Binding-site contacts:
Ligand atom C22 contacts residue MET266 of chain 1.B at 3.6 Å (hydrophobic).
Ligand atom CL contacts residue SER230 of chain 1.B at 3.0 Å.
Ligand atom C24 contacts residue GLY278 of chain 1.B at 3.0 Å.
Ligand atom C13 contacts residue GLY278 of chain 1.B at 3.8 Å.
Ligand atom C6 contacts residue PHE282 of chain 1.B at 3.9 Å (hydrophobic).
Ligand atom C4 contacts residue PHE282 of chain 1.B at 3.3 Å (hydrophobic).
Ligand atom C21 contacts residue GLY278 of chain 1.B at 3.8 Å.
Ligand atom C3 contacts residue LEU228 of chain 1.B at 3.7 Å (hydrophobic).
Ligand atom O7 contacts residue PHE282 of chain 1.B at 3.4 Å.
Ligand atom C25 contacts residue PHE282 of chain 1.B at 3.3 Å (hydrophobic).
Ligand atom C16 contacts residue GLY278 of chain 1.B at 3.5 Å.
Ligand atom C13 contacts residue PHE282 of chain 1.B at 3.7 Å (hydrophobic).
Ligand atom C25 contacts residue GLY281 of chain 1.B at 3.5 Å.
Ligand atom C29 contacts residue GLU274 of chain 1.B at 3.7 Å.
Ligand atom C13 contacts residue TYR246 of chain 1.B at 3.8 Å (hydrophobic).
Ligand atom C2 contacts residue LEU228 of chain 1.B at 3.5 Å (hydrophobic).
Ligand atom C8 contacts residue PHE282 of chain 1.B at 3.7 Å (hydrophobic).
Ligand atom C24 contacts residue PHE282 of chain 1.B at 3.3 Å (hydrophobic).
Ligand atom C23 contacts residue GLY278 of chain 1.B at 3.5 Å.
Ligand atom C22 contacts residue GLY278 of chain 1.B at 3.5 Å.
Ligand atom C28 contacts residue MET266 of chain 1.B at 3.8 Å (hydrophobic).
Ligand atom N18 contacts residue GLY278 of chain 1.B at 3.6 Å.
Ligand atom C14 contacts residue GLY278 of chain 1.B at 3.3 Å.
Ligand atom C3 contacts residue PHE282 of chain 1.B at 3.5 Å (hydrophobic).
Ligand atom CL contacts residue VAL231 of chain 1.B at 3.7 Å.
Ligand atom N15 contacts residue GLY278 of chain 1.B at 3.1 Å (h-bond).
Ligand atom C17 contacts residue GLY278 of chain 1.B at 3.3 Å.
Ligand atom C29 contacts residue PRO265 of chain 1.B at 3.6 Å (hydrophobic).
Ligand atom C14 contacts residue TYR246 of chain 1.B at 3.6 Å (hydrophobic).
Ligand atom CL contacts residue ILE245 of chain 1.B at 3.4 Å.
Ligand atom C24 contacts residue GLY281 of chain 1.B at 3.8 Å.
Ligand atom C17 contacts residue TYR246 of chain 1.B at 3.8 Å (hydrophobic).
Ligand atom N18 contacts residue TYR246 of chain 1.B at 2.7 Å (h-bond).
Ligand atom N18 contacts residue MET266 of chain 1.B at 3.6 Å.
Ligand atom C1 contacts residue ILE245 of chain 1.B at 3.5 Å (hydrophobic).
Ligand atom O11 contacts residue GLN279 of chain 1.B at 2.7 Å (h-bond).
Ligand atom C17 contacts residue MET266 of chain 1.B at 3.4 Å (hydrophobic).
Ligand atom C16 contacts residue MET266 of chain 1.B at 3.7 Å (hydrophobic).
Ligand atom C6 contacts residue ILE245 of chain 1.B at 3.4 Å (hydrophobic).
Ligand atom C5 contacts residue PHE282 of chain 1.B at 3.6 Å (hydrophobic).

Sequence of chain 1.B:
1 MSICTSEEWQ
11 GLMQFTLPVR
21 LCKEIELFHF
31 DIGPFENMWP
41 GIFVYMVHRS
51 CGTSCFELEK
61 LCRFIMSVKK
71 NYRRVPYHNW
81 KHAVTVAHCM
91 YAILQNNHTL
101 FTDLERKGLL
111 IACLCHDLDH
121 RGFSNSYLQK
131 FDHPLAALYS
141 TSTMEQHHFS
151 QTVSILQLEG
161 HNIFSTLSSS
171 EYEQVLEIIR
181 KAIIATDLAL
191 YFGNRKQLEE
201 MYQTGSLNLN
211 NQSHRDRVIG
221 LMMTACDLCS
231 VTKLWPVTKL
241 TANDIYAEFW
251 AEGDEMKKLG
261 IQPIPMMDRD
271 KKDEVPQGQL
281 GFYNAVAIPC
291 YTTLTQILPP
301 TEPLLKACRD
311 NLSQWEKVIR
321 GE

A protein and the small-molecule ligand that binds it are described below.
Small molecule (SMILES): Cc1ccc2c(c1)nc(CCc1coc3ccc(Cl)cc3c1=O)n2-c1ccccc1